This protein binds this small molecule.
Small molecule (SMILES): N#CC[C@H](C1CCCC1)n1cc(-c2nc(Nc3ccc(C4CCNCC4)cc3)nc3[nH]ccc23)cn1

Binding-site contacts:
Ligand atom N18 contacts residue TYR107 of chain 1.A at 3.4 Å.
Ligand atom C35 contacts residue GLU106 of chain 1.A at 3.6 Å.
Ligand atom C06 contacts residue GLY32 of chain 1.A at 3.6 Å.
Ligand atom C33 contacts residue LEU159 of chain 1.A at 3.4 Å (hydrophobic).
Ligand atom C34 contacts residue LEU159 of chain 1.A at 3.5 Å (hydrophobic).
Ligand atom N01 contacts residue ASN157 of chain 1.A at 3.4 Å.
Ligand atom C19 contacts residue GLY111 of chain 1.A at 3.5 Å.
Ligand atom N18 contacts residue LEU108 of chain 1.A at 1.3 Å (h-bond).
Ligand atom C19 contacts residue TYR107 of chain 1.A at 3.7 Å (hydrophobic).
Ligand atom C35 contacts residue ALA56 of chain 1.A at 3.6 Å (hydrophobic).
Ligand atom C02 contacts residue ARG156 of chain 1.A at 3.4 Å.
Ligand atom C29 contacts residue GLY111 of chain 1.A at 3.5 Å.
Ligand atom N01 contacts residue LEU159 of chain 1.A at 3.3 Å.
Ligand atom N16 contacts residue LEU108 of chain 1.A at 3.7 Å.
Ligand atom C19 contacts residue LEU108 of chain 1.A at 2.4 Å (hydrophobic).
Ligand atom C08 contacts residue ASP170 of chain 1.A at 3.5 Å.
Ligand atom N01 contacts residue GLY169 of chain 1.A at 3.2 Å.
Ligand atom C32 contacts residue LEU108 of chain 1.A at 3.7 Å (hydrophobic).
Ligand atom C32 contacts residue LEU159 of chain 1.A at 3.6 Å (hydrophobic).
Ligand atom C29 contacts residue LEU31 of chain 1.A at 3.7 Å (hydrophobic).
Ligand atom N31 contacts residue LEU108 of chain 1.A at 2.8 Å (h-bond).
Ligand atom C02 contacts residue LEU159 of chain 1.A at 3.7 Å (hydrophobic).
Ligand atom C17 contacts residue LEU108 of chain 1.A at 2.5 Å (hydrophobic).
Ligand atom C30 contacts residue LEU108 of chain 1.A at 3.6 Å (hydrophobic).
Ligand atom C20 contacts residue LEU108 of chain 1.A at 2.8 Å (hydrophobic).
Ligand atom C20 contacts residue TYR107 of chain 1.A at 3.4 Å (hydrophobic).
Ligand atom C35 contacts residue MET105 of chain 1.A at 3.5 Å (hydrophobic).
Ligand atom N01 contacts residue ASP170 of chain 1.A at 3.5 Å (salt-bridge).
Ligand atom C06 contacts residue VAL39 of chain 1.A at 3.4 Å (hydrophobic).
Ligand atom N36 contacts residue ALA56 of chain 1.A at 3.4 Å.
Ligand atom C32 contacts residue ALA56 of chain 1.A at 3.7 Å (hydrophobic).
Ligand atom N11 contacts residue GLY32 of chain 1.A at 3.5 Å.
Ligand atom C20 contacts residue PRO109 of chain 1.A at 3.5 Å (hydrophobic).
Ligand atom C20 contacts residue GLY111 of chain 1.A at 3.4 Å.
Ligand atom C02 contacts residue ASP170 of chain 1.A at 3.7 Å.
Ligand atom N36 contacts residue GLU106 of chain 1.A at 2.7 Å (salt-bridge).
Ligand atom C30 contacts residue GLY111 of chain 1.A at 3.4 Å.
Ligand atom N18 contacts residue PRO109 of chain 1.A at 3.6 Å.
Ligand atom C03 contacts residue ARG156 of chain 1.A at 3.4 Å.
Ligand atom C02 contacts residue ASN157 of chain 1.A at 3.6 Å.

Sequence of chain 1.A:
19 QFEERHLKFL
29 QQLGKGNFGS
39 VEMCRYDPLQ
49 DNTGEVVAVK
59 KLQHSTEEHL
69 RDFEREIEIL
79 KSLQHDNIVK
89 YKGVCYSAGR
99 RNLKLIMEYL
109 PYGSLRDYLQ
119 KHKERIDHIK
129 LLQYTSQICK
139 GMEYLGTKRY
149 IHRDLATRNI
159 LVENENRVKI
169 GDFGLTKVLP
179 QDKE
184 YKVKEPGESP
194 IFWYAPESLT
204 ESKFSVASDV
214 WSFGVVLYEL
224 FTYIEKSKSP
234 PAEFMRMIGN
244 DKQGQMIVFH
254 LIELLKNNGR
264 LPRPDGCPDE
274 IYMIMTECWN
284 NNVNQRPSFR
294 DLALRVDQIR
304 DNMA